Sequence of chain 1.T:
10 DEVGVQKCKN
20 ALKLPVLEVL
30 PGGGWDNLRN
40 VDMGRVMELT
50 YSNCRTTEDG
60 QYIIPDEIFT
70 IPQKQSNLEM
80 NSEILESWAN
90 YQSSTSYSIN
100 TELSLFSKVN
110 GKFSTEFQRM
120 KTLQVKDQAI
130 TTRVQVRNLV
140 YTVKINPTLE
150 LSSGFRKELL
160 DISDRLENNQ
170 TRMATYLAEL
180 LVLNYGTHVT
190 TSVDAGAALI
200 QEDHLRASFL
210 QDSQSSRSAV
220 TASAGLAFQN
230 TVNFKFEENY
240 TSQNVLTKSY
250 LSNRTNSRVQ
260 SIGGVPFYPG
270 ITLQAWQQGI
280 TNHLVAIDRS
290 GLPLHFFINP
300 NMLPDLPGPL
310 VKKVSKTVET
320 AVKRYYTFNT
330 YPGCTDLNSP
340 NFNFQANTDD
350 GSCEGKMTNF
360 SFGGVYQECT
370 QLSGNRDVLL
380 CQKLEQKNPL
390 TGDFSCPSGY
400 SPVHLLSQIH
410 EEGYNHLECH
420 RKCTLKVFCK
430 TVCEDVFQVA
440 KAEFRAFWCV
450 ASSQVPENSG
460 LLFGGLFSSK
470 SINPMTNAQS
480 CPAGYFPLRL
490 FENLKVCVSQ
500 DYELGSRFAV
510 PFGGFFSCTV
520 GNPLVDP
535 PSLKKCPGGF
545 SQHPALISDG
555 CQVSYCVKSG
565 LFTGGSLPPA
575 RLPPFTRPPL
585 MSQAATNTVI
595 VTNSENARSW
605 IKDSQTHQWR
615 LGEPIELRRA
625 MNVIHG

Sequence of chain 1.S:
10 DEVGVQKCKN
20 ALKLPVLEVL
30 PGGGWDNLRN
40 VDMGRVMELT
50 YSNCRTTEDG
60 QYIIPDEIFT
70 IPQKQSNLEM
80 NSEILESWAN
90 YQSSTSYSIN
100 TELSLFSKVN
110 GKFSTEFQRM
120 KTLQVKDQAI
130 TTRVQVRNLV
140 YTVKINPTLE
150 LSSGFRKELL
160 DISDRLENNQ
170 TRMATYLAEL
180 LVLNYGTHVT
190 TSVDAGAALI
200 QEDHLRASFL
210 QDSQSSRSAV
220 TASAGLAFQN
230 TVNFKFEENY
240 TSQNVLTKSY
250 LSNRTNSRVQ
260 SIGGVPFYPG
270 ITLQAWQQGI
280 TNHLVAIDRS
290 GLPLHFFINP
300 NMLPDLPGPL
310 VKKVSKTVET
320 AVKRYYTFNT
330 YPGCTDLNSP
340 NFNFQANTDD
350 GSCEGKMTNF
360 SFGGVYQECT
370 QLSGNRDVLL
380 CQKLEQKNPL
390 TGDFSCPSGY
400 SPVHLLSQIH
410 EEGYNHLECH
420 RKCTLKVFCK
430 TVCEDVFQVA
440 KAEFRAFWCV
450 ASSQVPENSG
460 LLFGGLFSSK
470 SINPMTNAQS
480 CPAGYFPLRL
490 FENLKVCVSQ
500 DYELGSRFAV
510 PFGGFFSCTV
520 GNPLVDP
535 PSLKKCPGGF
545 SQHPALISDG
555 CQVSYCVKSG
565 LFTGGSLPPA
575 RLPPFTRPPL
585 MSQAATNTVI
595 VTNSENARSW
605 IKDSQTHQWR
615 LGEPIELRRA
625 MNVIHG

Binding-site contacts:
Ligand atom C7 contacts residue LEU416 of chain 1.S at 3.9 Å (hydrophobic).
Ligand atom O3 contacts residue LEU416 of chain 1.S at 3.8 Å.
Ligand atom C8 contacts residue ASN168 of chain 1.T at 4.4 Å.
Ligand atom C5 contacts residue ASN168 of chain 1.T at 3.7 Å.
Ligand atom C8 contacts residue LEU416 of chain 1.S at 4.0 Å (hydrophobic).
Ligand atom N2 contacts residue ASN168 of chain 1.T at 2.9 Å (h-bond).
Ligand atom O5 contacts residue ASN168 of chain 1.T at 2.4 Å (h-bond).
Ligand atom C1 contacts residue ASN168 of chain 1.T at 1.4 Å.
Ligand atom C3 contacts residue ASN168 of chain 1.T at 3.8 Å.
Ligand atom N2 contacts residue LEU416 of chain 1.S at 4.2 Å.
Ligand atom O7 contacts residue LEU416 of chain 1.S at 3.9 Å.
Ligand atom O7 contacts residue ASN168 of chain 1.T at 3.1 Å (h-bond).
Ligand atom C8 contacts residue ASP434 of chain 1.S at 4.0 Å.
Ligand atom C7 contacts residue ASN168 of chain 1.T at 3.2 Å.
Ligand atom C2 contacts residue ASN168 of chain 1.T at 2.5 Å.
Ligand atom C4 contacts residue ASN168 of chain 1.T at 4.2 Å.

The small molecule below binds the protein below.
Small molecule (SMILES): CC(=O)N[C@@H]1[C@@H](O)[C@H](O)[C@@H](CO)O[C@H]1O